Sequence of chain 1.E:
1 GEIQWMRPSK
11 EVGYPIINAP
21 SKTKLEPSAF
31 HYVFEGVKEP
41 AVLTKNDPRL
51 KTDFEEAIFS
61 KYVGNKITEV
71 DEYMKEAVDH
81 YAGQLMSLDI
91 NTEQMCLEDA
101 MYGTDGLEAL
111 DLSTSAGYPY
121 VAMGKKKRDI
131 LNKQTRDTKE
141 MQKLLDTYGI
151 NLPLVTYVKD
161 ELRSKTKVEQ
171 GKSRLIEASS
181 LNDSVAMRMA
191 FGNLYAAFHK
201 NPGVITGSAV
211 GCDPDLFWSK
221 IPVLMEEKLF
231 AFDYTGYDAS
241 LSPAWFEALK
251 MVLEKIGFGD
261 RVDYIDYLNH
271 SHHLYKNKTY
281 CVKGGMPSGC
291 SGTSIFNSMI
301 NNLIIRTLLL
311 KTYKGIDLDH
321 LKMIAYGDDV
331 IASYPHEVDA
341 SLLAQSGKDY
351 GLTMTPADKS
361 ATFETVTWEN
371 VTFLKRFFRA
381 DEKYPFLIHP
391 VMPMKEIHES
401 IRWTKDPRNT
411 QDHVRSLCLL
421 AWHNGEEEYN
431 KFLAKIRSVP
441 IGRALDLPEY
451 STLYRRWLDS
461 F

A protein and the small-molecule ligand that binds it are described below.
Small molecule (SMILES): Nc1nc(=O)c2ncn([C@@H]3O[C@H](COP(=O)=O)[C@@H](O[P](=O)(O)OC[C@H]4O[C@@H](n5cnc6c(=O)nc(N)[nH]c65)[C@H](O)[C@@H]4O[P](=O)(O)OC[C@H]4O[C@@H](n5cnc6c(N)ncnc65)[C@H](O)[C@@H]4O)[C@H]3O)c2[nH]1

Binding-site contacts:
Ligand atom C5' contacts residue GLY124 of chain 1.E at 4.3 Å.
Ligand atom N9 contacts residue ASN18 of chain 1.E at 4.4 Å.
Ligand atom C5' contacts residue ALA122 of chain 1.E at 3.9 Å (hydrophobic).
Ligand atom O2' contacts residue VAL121 of chain 1.E at 4.0 Å.
Ligand atom C2' contacts residue GLY124 of chain 1.E at 4.2 Å.
Ligand atom C4' contacts residue GLY124 of chain 1.E at 3.8 Å.
Ligand atom O4' contacts residue ASN18 of chain 1.E at 4.1 Å.
Ligand atom C8 contacts residue ASN18 of chain 1.E at 4.5 Å.
Ligand atom O3' contacts residue GLY124 of chain 1.E at 3.6 Å.
Ligand atom O2' contacts residue ALA122 of chain 1.E at 4.2 Å.
Ligand atom O3' contacts residue MET123 of chain 1.E at 4.1 Å.
Ligand atom O2' contacts residue GLY124 of chain 1.E at 3.2 Å.
Ligand atom O4' contacts residue ILE16 of chain 1.E at 4.4 Å.
Ligand atom OP1 contacts residue ALA122 of chain 1.E at 4.4 Å.
Ligand atom C4' contacts residue ILE16 of chain 1.E at 4.1 Å (hydrophobic).
Ligand atom C5' contacts residue GLY124 of chain 1.E at 4.4 Å.
Ligand atom C3' contacts residue GLY124 of chain 1.E at 4.0 Å.
Ligand atom C5' contacts residue ILE16 of chain 1.E at 4.5 Å (hydrophobic).